Binding-site contacts:
Ligand atom C7 contacts residue TYR72 of chain 11.B at 4.3 Å (hydrophobic).
Ligand atom O6 contacts residue ASN93 of chain 11.B at 3.2 Å (h-bond).
Ligand atom C4 contacts residue TYR72 of chain 11.B at 4.1 Å (hydrophobic).
Ligand atom O8 contacts residue TYR72 of chain 11.B at 3.4 Å (h-bond).
Ligand atom O4 contacts residue HIS298 of chain 11.B at 2.9 Å (h-bond).
Ligand atom O8 contacts residue ARG77 of chain 11.B at 3.4 Å (salt-bridge).
Ligand atom O1A contacts residue ARG77 of chain 11.B at 2.9 Å (salt-bridge).
Ligand atom C3 contacts residue GLY78 of chain 11.B at 3.9 Å.
Ligand atom C5 contacts residue ASN93 of chain 11.B at 4.3 Å.
Ligand atom C4 contacts residue ARG77 of chain 11.B at 4.0 Å.
Ligand atom C1 contacts residue ARG77 of chain 11.B at 3.4 Å.
Ligand atom O1B contacts residue ARG77 of chain 11.B at 3.1 Å (salt-bridge).
Ligand atom C6 contacts residue TYR72 of chain 11.B at 4.0 Å (hydrophobic).
Ligand atom C2 contacts residue GLY78 of chain 11.B at 4.1 Å.
Ligand atom O3 contacts residue VAL296 of chain 11.B at 4.0 Å.
Ligand atom N5 contacts residue TYR72 of chain 11.B at 3.1 Å (h-bond).
Ligand atom O1B contacts residue SER89 of chain 11.B at 4.1 Å.
Ligand atom O4 contacts residue GLY78 of chain 11.B at 3.0 Å.
Ligand atom C3 contacts residue VAL296 of chain 11.B at 3.5 Å (hydrophobic).
Ligand atom C11 contacts residue TYR72 of chain 11.B at 4.0 Å (hydrophobic).
Ligand atom C3 contacts residue HIS298 of chain 11.B at 3.4 Å.
Ligand atom C1 contacts residue TYR72 of chain 11.B at 4.1 Å (hydrophobic).
Ligand atom C6 contacts residue ASN93 of chain 11.B at 3.2 Å.
Ligand atom O1B contacts residue TYR72 of chain 11.B at 4.2 Å.
Ligand atom O4 contacts residue THR291 of chain 11.B at 3.1 Å.
Ligand atom O3 contacts residue GLY78 of chain 11.B at 3.4 Å.
Ligand atom C11 contacts residue ASP85 of chain 11.C at 4.0 Å.
Ligand atom O1A contacts residue GLY78 of chain 11.B at 4.0 Å.
Ligand atom O4 contacts residue VAL296 of chain 11.B at 4.0 Å.
Ligand atom C3 contacts residue GLY78 of chain 11.B at 4.1 Å.
Ligand atom C3 contacts residue ARG77 of chain 11.B at 3.9 Å.
Ligand atom O1B contacts residue ASN80 of chain 11.B at 4.3 Å.
Ligand atom O4 contacts residue ILE79 of chain 11.B at 3.6 Å (h-bond).
Ligand atom C5 contacts residue TYR72 of chain 11.B at 3.9 Å (hydrophobic).
Ligand atom O1A contacts residue TYR72 of chain 11.B at 3.4 Å.
Ligand atom C10 contacts residue TYR72 of chain 11.B at 4.1 Å (hydrophobic).
Ligand atom C4 contacts residue HIS298 of chain 11.B at 3.4 Å.
Ligand atom O4 contacts residue ASN80 of chain 11.B at 4.2 Å.
Ligand atom C8 contacts residue ARG77 of chain 11.B at 4.3 Å.
Ligand atom C4 contacts residue GLY78 of chain 11.B at 3.6 Å.

Sequence of chain 11.B:
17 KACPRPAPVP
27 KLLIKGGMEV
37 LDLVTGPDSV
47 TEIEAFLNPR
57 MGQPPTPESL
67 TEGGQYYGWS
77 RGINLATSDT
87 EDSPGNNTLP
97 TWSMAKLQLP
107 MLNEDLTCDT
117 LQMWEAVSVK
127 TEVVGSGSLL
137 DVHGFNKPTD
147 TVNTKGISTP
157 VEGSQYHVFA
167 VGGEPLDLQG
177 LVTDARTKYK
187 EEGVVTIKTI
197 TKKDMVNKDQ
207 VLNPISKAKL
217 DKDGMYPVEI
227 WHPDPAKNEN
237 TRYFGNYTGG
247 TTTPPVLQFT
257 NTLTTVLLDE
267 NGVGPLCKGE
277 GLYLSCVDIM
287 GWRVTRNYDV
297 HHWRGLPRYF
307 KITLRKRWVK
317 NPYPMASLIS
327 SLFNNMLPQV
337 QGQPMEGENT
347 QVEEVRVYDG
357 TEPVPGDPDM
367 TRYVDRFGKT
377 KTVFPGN

Sequence of chain 11.C:
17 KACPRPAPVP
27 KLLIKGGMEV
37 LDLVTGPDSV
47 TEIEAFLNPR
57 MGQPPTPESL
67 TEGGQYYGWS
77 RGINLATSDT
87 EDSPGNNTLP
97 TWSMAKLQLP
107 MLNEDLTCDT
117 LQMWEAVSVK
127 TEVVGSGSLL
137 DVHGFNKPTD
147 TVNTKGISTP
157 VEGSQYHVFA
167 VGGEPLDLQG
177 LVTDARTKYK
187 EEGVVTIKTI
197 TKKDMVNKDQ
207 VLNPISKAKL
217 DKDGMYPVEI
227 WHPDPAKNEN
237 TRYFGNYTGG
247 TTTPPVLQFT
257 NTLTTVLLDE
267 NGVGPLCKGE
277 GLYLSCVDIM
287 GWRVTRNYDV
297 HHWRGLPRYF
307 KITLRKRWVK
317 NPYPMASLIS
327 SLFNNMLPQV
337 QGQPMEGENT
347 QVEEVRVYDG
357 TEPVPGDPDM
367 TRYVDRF

A small-molecule ligand and the protein it binds are described below.
Small molecule (SMILES): CC(=O)N[C@@H]1[C@@H](O[C@@H]2O[C@H](CO)[C@H](O)[C@H](O[C@]3(C(=O)O)C[C@H](O)[C@@H](NC(C)=O)[C@H]([C@H](O)[C@H](O)CO)O3)[C@H]2O)[C@H](O)[C@@H](CO[C@]2(C(=O)O)C[C@H](O)[C@@H](NC(C)=O)[C@H]([C@H](O)[C@H](O)CO)O2)O[C@H]1O